The protein below binds the small molecule below.
Small molecule (SMILES): CC(=O)N[C@H]1[C@H](O[C@H]2[C@H](O)[C@@H](NC(C)=O)CO[C@@H]2CO[C@@H]2O[C@@H](C)[C@@H](O)[C@@H](O)[C@@H]2O)O[C@H](CO)[C@@H](O[C@@H]2O[C@H](CO)[C@@H](O)[C@H](O[C@H]3O[C@H](CO)[C@@H](O)[C@H](O)[C@@H]3O)[C@@H]2O)[C@@H]1O

Sequence of chain 60.E:
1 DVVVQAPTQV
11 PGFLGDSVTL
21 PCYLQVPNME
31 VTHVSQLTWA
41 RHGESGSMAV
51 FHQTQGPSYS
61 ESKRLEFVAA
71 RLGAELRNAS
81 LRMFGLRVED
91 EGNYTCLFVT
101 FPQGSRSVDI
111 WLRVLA

Binding-site contacts:
Ligand atom N2 contacts residue GLY92 of chain 60.E at 4.2 Å.
Ligand atom N2 contacts residue TRP111 of chain 60.E at 3.5 Å.
Ligand atom C3 contacts residue TRP111 of chain 60.E at 3.7 Å (hydrophobic).
Ligand atom O3 contacts residue TRP111 of chain 60.E at 4.3 Å.
Ligand atom C5 contacts residue ASN93 of chain 60.E at 4.0 Å.
Ligand atom C2 contacts residue TRP111 of chain 60.E at 4.1 Å (hydrophobic).
Ligand atom C1 contacts residue TRP111 of chain 60.E at 3.9 Å (hydrophobic).
Ligand atom O3 contacts residue ASN93 of chain 60.E at 4.0 Å.
Ligand atom C7 contacts residue ASN93 of chain 60.E at 3.5 Å.
Ligand atom N2 contacts residue ASN93 of chain 60.E at 2.5 Å (h-bond).
Ligand atom C5 contacts residue TRP111 of chain 60.E at 3.7 Å (hydrophobic).
Ligand atom C6 contacts residue HIS42 of chain 60.E at 4.3 Å.
Ligand atom O4 contacts residue TRP111 of chain 60.E at 3.4 Å.
Ligand atom C7 contacts residue GLY92 of chain 60.E at 4.2 Å.
Ligand atom C1 contacts residue ASN93 of chain 60.E at 1.4 Å.
Ligand atom C8 contacts residue GLU91 of chain 60.E at 3.8 Å.
Ligand atom O7 contacts residue TRP111 of chain 60.E at 3.6 Å.
Ligand atom O5 contacts residue TRP111 of chain 60.E at 4.3 Å.
Ligand atom C4 contacts residue TRP111 of chain 60.E at 4.0 Å (hydrophobic).
Ligand atom C8 contacts residue TRP111 of chain 60.E at 3.3 Å (hydrophobic).
Ligand atom O5 contacts residue ASN93 of chain 60.E at 4.1 Å.
Ligand atom C8 contacts residue GLY92 of chain 60.E at 3.6 Å.
Ligand atom C2 contacts residue ASN93 of chain 60.E at 1.8 Å.
Ligand atom C5 contacts residue ASN93 of chain 60.E at 3.5 Å.
Ligand atom O5 contacts residue ASN93 of chain 60.E at 2.3 Å (h-bond).
Ligand atom C3 contacts residue ASN93 of chain 60.E at 3.1 Å.
Ligand atom C6 contacts residue ASN93 of chain 60.E at 3.1 Å.
Ligand atom C4 contacts residue ASN93 of chain 60.E at 3.6 Å.
Ligand atom C7 contacts residue TRP111 of chain 60.E at 3.8 Å (hydrophobic).
Ligand atom O7 contacts residue ASN93 of chain 60.E at 3.9 Å.